Sequence of chain 2.B:
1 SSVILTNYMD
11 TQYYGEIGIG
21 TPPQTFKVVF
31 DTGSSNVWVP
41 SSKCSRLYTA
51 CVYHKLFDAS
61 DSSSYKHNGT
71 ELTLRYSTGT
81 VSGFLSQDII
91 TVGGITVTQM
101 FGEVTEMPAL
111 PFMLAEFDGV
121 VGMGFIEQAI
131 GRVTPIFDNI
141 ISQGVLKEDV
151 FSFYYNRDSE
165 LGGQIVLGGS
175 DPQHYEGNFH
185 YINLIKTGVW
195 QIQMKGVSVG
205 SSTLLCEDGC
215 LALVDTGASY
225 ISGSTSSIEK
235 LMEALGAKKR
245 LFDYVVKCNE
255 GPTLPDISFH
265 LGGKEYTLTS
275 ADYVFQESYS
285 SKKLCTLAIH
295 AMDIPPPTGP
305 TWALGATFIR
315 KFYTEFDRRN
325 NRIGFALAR

This protein binds this small molecule.
Small molecule (SMILES): COc1ccccc1COCCCOc1ccc(N2C(=O)CNC[C@@H]2COC2=CC3C(=CC=CN3CCCO)C=C2)cc1

Binding-site contacts:
Ligand atom N3 contacts residue ASP31 of chain 2.B at 3.1 Å (salt-bridge).
Ligand atom C33 contacts residue TRP38 of chain 2.B at 3.3 Å (hydrophobic).
Ligand atom O3 contacts residue GLN12 of chain 2.B at 3.3 Å.
Ligand atom C5 contacts residue PHE112 of chain 2.B at 3.3 Å (hydrophobic).
Ligand atom N2 contacts residue ASP31 of chain 2.B at 3.3 Å (salt-bridge).
Ligand atom O7 contacts residue PHE112 of chain 2.B at 3.2 Å.
Ligand atom C1 contacts residue GLY119 of chain 2.B at 3.5 Å.
Ligand atom C5 contacts residue ALA115 of chain 2.B at 3.5 Å (hydrophobic).
Ligand atom C6 contacts residue ASP118 of chain 2.B at 3.4 Å.
Ligand atom C2 contacts residue PHE112 of chain 2.B at 3.6 Å (hydrophobic).
Ligand atom C7 contacts residue MET107 of chain 2.B at 3.5 Å (hydrophobic).
Ligand atom C31 contacts residue TRP38 of chain 2.B at 3.5 Å (hydrophobic).
Ligand atom C22 contacts residue GLY33 of chain 2.B at 3.2 Å.
Ligand atom C3 contacts residue ASP118 of chain 2.B at 3.4 Å.
Ligand atom C33 contacts residue VAL104 of chain 2.B at 3.4 Å (hydrophobic).
Ligand atom C1 contacts residue VAL120 of chain 2.B at 3.2 Å (hydrophobic).
Ligand atom C1 contacts residue PHE117 of chain 2.B at 3.1 Å (hydrophobic).
Ligand atom O1 contacts residue PHE112 of chain 2.B at 3.5 Å.
Ligand atom C22 contacts residue ASP31 of chain 2.B at 3.5 Å.
Ligand atom C34 contacts residue THR11 of chain 2.B at 3.5 Å.
Ligand atom C6 contacts residue PHE112 of chain 2.B at 3.4 Å (hydrophobic).
Ligand atom C21 contacts residue GLY221 of chain 2.B at 3.6 Å.
Ligand atom O2 contacts residue VAL104 of chain 2.B at 3.6 Å.
Ligand atom C7 contacts residue PRO40 of chain 2.B at 3.5 Å (hydrophobic).
Ligand atom C23 contacts residue ASP31 of chain 2.B at 3.4 Å.
Ligand atom N2 contacts residue ASP219 of chain 2.B at 2.6 Å (salt-bridge).
Ligand atom C27 contacts residue ASP31 of chain 2.B at 3.5 Å.
Ligand atom O3 contacts residue TYR13 of chain 2.B at 2.6 Å (h-bond).
Ligand atom C21 contacts residue ASP219 of chain 2.B at 3.1 Å.
Ligand atom C15 contacts residue PRO111 of chain 2.B at 3.3 Å (hydrophobic).
Ligand atom C4 contacts residue PHE112 of chain 2.B at 3.6 Å (hydrophobic).
Ligand atom C8 contacts residue MET107 of chain 2.B at 3.3 Å (hydrophobic).
Ligand atom C18 contacts residue SER223 of chain 2.B at 3.3 Å.
Ligand atom C20 contacts residue ASP31 of chain 2.B at 3.2 Å.
Ligand atom C19 contacts residue THR11 of chain 2.B at 3.5 Å.
Ligand atom C24 contacts residue GLY221 of chain 2.B at 3.6 Å.
Ligand atom C8 contacts residue ASP118 of chain 2.B at 3.2 Å.
Ligand atom C7 contacts residue ASP118 of chain 2.B at 3.1 Å.
Ligand atom C21 contacts residue ASP31 of chain 2.B at 3.6 Å.
Ligand atom C6 contacts residue HIS54 of chain 2.B at 3.5 Å.